Binding-site contacts:
Ligand atom C2 contacts residue ASN318 of chain 1.G at 2.4 Å.
Ligand atom O7 contacts residue PRO566 of chain 1.G at 3.6 Å (h-bond).
Ligand atom O7 contacts residue GLN567 of chain 1.G at 2.9 Å (h-bond).
Ligand atom C2 contacts residue GLN567 of chain 1.G at 4.1 Å.
Ligand atom N2 contacts residue ASN318 of chain 1.G at 2.6 Å (h-bond).
Ligand atom O3 contacts residue GLN567 of chain 1.G at 4.3 Å.
Ligand atom N2 contacts residue GLN567 of chain 1.G at 2.9 Å (h-bond).
Ligand atom C4 contacts residue ASN318 of chain 1.G at 4.3 Å.
Ligand atom C3 contacts residue ASN318 of chain 1.G at 3.7 Å.
Ligand atom C8 contacts residue ASN318 of chain 1.G at 3.4 Å.
Ligand atom C1 contacts residue ASN318 of chain 1.G at 1.4 Å.
Ligand atom C7 contacts residue ASN318 of chain 1.G at 3.1 Å.
Ligand atom O7 contacts residue ASN318 of chain 1.G at 4.0 Å.
Ligand atom C5 contacts residue ASN318 of chain 1.G at 3.7 Å.
Ligand atom C7 contacts residue GLN567 of chain 1.G at 3.3 Å.
Ligand atom O5 contacts residue ASN318 of chain 1.G at 2.5 Å (h-bond).
Ligand atom C3 contacts residue GLN567 of chain 1.G at 4.4 Å.

Sequence of chain 1.G:
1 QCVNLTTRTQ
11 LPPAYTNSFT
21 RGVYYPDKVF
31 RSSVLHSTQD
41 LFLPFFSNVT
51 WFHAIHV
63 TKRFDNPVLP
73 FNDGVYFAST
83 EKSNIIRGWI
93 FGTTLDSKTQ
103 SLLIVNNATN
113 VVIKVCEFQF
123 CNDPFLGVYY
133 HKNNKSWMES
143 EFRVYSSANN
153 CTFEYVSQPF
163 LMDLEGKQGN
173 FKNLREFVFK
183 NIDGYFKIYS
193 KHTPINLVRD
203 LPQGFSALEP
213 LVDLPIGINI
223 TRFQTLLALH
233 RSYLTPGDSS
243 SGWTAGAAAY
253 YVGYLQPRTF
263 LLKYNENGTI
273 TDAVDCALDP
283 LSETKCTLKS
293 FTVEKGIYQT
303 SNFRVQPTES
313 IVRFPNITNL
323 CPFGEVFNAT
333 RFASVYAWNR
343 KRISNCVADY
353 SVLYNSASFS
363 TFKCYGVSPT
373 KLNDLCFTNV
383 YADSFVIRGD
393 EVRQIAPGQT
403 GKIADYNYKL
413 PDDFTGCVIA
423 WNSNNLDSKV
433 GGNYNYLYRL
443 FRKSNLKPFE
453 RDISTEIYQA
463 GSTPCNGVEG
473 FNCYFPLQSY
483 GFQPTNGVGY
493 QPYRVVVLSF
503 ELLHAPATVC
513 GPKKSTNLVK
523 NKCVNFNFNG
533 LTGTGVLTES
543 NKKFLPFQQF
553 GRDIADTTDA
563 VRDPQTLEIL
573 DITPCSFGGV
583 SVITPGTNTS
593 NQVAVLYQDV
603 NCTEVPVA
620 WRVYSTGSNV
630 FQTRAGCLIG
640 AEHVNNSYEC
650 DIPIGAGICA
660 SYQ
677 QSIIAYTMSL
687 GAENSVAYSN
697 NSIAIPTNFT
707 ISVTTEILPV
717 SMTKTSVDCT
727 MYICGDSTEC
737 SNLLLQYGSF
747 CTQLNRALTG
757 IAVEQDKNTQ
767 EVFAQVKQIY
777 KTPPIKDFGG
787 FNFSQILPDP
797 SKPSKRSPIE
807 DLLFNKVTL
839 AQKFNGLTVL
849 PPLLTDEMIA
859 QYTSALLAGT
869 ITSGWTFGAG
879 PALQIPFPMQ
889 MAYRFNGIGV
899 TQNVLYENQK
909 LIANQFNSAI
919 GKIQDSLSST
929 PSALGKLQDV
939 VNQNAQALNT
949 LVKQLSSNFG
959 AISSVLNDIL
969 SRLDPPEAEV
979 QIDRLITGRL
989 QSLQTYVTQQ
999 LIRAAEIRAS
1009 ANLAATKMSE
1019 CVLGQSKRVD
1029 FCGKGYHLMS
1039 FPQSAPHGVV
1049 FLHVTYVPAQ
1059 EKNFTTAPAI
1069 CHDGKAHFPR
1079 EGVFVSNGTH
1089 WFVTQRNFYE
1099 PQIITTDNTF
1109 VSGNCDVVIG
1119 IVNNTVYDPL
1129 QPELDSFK

The small molecule below binds the protein below.
Small molecule (SMILES): CC(=O)N[C@H]1[C@H](O[C@H]2[C@H](O)[C@@H](NC(C)=O)CO[C@@H]2CO)O[C@H](CO)[C@@H](O)[C@@H]1O